Binding-site contacts:
Ligand atom C2 contacts residue GLN185 of chain 1.E at 4.1 Å.
Ligand atom C5 contacts residue ASN186 of chain 1.E at 3.6 Å.
Ligand atom N2 contacts residue GLN185 of chain 1.E at 3.9 Å.
Ligand atom O7 contacts residue GLN185 of chain 1.E at 2.2 Å (h-bond).
Ligand atom C4 contacts residue ASN186 of chain 1.E at 4.0 Å.
Ligand atom C3 contacts residue ASN186 of chain 1.E at 3.2 Å.
Ligand atom O5 contacts residue ASN186 of chain 1.E at 2.4 Å (h-bond).
Ligand atom N2 contacts residue ASN186 of chain 1.E at 3.5 Å (h-bond).
Ligand atom C8 contacts residue TYR13 of chain 1.E at 4.2 Å (hydrophobic).
Ligand atom C8 contacts residue GLN185 of chain 1.E at 4.1 Å.
Ligand atom C1 contacts residue TYR13 of chain 1.E at 3.7 Å (hydrophobic).
Ligand atom N2 contacts residue TYR13 of chain 1.E at 3.0 Å (h-bond).
Ligand atom O3 contacts residue ASN186 of chain 1.E at 3.0 Å (h-bond).
Ligand atom O7 contacts residue TYR13 of chain 1.E at 3.5 Å (h-bond).
Ligand atom C7 contacts residue GLN185 of chain 1.E at 3.2 Å.
Ligand atom C2 contacts residue TYR13 of chain 1.E at 3.9 Å (hydrophobic).
Ligand atom C1 contacts residue ASN186 of chain 1.E at 1.4 Å.
Ligand atom C2 contacts residue ASN186 of chain 1.E at 2.4 Å.
Ligand atom C7 contacts residue TYR13 of chain 1.E at 3.4 Å (hydrophobic).

Sequence of chain 1.E:
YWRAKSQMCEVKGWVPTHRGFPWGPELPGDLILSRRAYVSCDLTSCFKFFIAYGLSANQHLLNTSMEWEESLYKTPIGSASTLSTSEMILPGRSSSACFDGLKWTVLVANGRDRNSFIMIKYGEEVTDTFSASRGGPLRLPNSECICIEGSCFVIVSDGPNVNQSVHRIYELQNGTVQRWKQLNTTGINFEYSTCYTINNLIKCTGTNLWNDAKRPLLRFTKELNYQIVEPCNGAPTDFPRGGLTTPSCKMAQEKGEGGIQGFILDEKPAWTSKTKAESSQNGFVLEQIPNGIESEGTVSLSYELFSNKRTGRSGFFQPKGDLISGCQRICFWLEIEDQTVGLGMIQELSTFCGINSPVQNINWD

The small molecule below binds the protein below.
Small molecule (SMILES): CC(=O)N[C@@H]1[C@@H](O)[C@H](O)[C@@H](CO)O[C@H]1O